A protein and the small-molecule ligand that binds it are described below.
Small molecule (SMILES): CC[C@H](C)[C@H](NC(=O)[C@@H](N)CC(=O)O)C(=O)N[C@@H](CC(N)=O)C(=O)N[C@@H](Cc1ccccc1)C(=O)N[C@@H](CO)C(=O)N[C@@H](CO)C(=O)N[C@H](C=O)CC(C)C

Sequence of chain 5.U:
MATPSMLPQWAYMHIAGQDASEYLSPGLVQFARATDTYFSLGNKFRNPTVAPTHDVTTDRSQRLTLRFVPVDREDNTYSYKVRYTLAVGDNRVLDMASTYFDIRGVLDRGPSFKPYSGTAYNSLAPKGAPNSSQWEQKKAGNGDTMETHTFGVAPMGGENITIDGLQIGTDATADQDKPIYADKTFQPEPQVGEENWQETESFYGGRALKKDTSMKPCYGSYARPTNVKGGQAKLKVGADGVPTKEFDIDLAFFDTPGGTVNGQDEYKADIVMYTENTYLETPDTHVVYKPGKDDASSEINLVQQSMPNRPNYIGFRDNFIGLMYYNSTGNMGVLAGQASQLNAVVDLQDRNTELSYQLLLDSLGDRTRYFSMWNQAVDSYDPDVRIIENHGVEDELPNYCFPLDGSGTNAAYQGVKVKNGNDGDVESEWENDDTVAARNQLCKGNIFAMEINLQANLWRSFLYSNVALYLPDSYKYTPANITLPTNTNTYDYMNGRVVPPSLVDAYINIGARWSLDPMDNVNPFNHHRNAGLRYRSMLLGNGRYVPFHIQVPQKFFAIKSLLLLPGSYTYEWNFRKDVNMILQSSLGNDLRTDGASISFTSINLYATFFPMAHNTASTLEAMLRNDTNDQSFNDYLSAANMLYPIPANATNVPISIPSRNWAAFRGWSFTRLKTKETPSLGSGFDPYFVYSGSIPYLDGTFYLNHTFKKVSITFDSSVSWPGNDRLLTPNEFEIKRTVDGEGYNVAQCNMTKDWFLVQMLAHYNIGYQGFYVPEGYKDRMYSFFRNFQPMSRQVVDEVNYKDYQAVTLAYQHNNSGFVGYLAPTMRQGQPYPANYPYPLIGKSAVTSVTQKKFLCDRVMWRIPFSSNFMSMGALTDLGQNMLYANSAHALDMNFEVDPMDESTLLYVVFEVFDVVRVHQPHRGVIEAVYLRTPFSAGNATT

Binding-site contacts:
Ligand atom OD1 contacts residue ALA874 of chain 5.T at 3.7 Å.
Ligand atom O contacts residue TYR636 of chain 5.T at 3.1 Å (h-bond).
Ligand atom ND2 contacts residue ARG666 of chain 5.T at 3.4 Å (salt-bridge).
Ligand atom N contacts residue SER871 of chain 5.T at 3.5 Å (h-bond).
Ligand atom N contacts residue GLY42 of chain 5.U at 3.2 Å (h-bond).
Ligand atom OD1 contacts residue ALA762 of chain 5.T at 3.5 Å.
Ligand atom N contacts residue ARG46 of chain 5.U at 3.5 Å (salt-bridge).
Ligand atom O contacts residue GLY42 of chain 5.U at 2.9 Å (h-bond).
Ligand atom CB contacts residue GLY42 of chain 5.U at 3.7 Å.
Ligand atom C contacts residue GLY42 of chain 5.U at 3.5 Å.
Ligand atom CD1 contacts residue ALA20 of chain 5.U at 3.7 Å (hydrophobic).
Ligand atom OD2 contacts residue SER871 of chain 5.T at 3.2 Å (h-bond).
Ligand atom O contacts residue TYR636 of chain 5.T at 3.5 Å (h-bond).
Ligand atom CG1 contacts residue GLU911 of chain 5.T at 3.7 Å.
Ligand atom CA contacts residue GLY42 of chain 5.U at 3.6 Å.
Ligand atom CD1 contacts residue ASN634 of chain 5.T at 3.6 Å.
Ligand atom O contacts residue ARG46 of chain 5.U at 3.5 Å (salt-bridge).
Ligand atom CE1 contacts residue ASN634 of chain 5.T at 3.4 Å.
Ligand atom CA contacts residue TYR636 of chain 5.T at 3.7 Å (hydrophobic).
Ligand atom CG2 contacts residue TYR636 of chain 5.T at 3.4 Å (hydrophobic).
Ligand atom O contacts residue ASN47 of chain 5.U at 3.3 Å (h-bond).
Ligand atom CD1 contacts residue SER21 of chain 5.U at 3.6 Å.
Ligand atom OD1 contacts residue ARG862 of chain 5.T at 3.1 Å.
Ligand atom CD1 contacts residue ARG33 of chain 5.U at 3.8 Å.
Ligand atom CZ contacts residue PHE633 of chain 5.T at 3.7 Å (hydrophobic).
Ligand atom N contacts residue TYR636 of chain 5.T at 3.8 Å.
Ligand atom CA contacts residue ASN47 of chain 5.U at 3.8 Å.
Ligand atom CB contacts residue GLY42 of chain 5.U at 3.5 Å.
Ligand atom C contacts residue GLU911 of chain 5.T at 3.3 Å.
Ligand atom CB contacts residue PHE45 of chain 5.U at 3.3 Å (hydrophobic).
Ligand atom O contacts residue ARG666 of chain 5.T at 3.1 Å (salt-bridge).
Ligand atom CA contacts residue GLU911 of chain 5.T at 3.8 Å.
Ligand atom OD2 contacts residue PRO864 of chain 5.T at 3.7 Å.
Ligand atom N contacts residue ASN47 of chain 5.U at 3.8 Å.
Ligand atom N contacts residue PHE45 of chain 5.U at 3.4 Å (h-bond).
Ligand atom CA contacts residue PHE45 of chain 5.U at 3.6 Å (hydrophobic).
Ligand atom CZ contacts residue ASN634 of chain 5.T at 3.8 Å.
Ligand atom O contacts residue GLU911 of chain 5.T at 3.1 Å (salt-bridge).
Ligand atom CG2 contacts residue LEU637 of chain 5.T at 3.8 Å (hydrophobic).
Ligand atom CD1 contacts residue LEU637 of chain 5.T at 3.7 Å (hydrophobic).

Sequence of chain 5.T:
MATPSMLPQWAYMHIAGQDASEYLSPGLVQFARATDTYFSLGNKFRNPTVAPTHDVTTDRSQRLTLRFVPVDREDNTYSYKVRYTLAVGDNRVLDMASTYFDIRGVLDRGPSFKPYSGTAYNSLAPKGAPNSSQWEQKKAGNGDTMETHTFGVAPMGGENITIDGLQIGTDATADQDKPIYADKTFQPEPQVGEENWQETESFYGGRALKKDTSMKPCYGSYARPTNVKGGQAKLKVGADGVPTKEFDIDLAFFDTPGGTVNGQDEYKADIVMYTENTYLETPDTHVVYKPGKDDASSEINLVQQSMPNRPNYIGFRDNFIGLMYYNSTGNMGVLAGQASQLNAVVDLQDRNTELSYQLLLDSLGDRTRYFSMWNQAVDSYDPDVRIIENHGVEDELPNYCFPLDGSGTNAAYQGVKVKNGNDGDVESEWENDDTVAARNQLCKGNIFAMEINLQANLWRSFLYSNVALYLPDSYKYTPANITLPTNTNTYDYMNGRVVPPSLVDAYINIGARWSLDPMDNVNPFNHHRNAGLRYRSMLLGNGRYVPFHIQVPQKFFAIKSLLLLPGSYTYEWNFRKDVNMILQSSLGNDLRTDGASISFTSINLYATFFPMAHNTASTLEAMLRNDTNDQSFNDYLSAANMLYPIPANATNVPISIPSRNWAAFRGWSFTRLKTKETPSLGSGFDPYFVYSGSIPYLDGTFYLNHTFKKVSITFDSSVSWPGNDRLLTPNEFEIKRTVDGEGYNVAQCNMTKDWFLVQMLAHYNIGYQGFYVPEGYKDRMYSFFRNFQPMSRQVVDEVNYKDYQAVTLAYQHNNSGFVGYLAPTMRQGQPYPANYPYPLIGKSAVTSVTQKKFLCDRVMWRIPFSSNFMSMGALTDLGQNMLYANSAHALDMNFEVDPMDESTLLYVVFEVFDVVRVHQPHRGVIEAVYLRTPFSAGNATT